A small-molecule ligand and the protein it binds are described below.
Small molecule (SMILES): CC(=O)N[C@@H]1[C@@H](O)[C@H](O)[C@@H](CO)O[C@H]1O

Sequence of chain 1.A:
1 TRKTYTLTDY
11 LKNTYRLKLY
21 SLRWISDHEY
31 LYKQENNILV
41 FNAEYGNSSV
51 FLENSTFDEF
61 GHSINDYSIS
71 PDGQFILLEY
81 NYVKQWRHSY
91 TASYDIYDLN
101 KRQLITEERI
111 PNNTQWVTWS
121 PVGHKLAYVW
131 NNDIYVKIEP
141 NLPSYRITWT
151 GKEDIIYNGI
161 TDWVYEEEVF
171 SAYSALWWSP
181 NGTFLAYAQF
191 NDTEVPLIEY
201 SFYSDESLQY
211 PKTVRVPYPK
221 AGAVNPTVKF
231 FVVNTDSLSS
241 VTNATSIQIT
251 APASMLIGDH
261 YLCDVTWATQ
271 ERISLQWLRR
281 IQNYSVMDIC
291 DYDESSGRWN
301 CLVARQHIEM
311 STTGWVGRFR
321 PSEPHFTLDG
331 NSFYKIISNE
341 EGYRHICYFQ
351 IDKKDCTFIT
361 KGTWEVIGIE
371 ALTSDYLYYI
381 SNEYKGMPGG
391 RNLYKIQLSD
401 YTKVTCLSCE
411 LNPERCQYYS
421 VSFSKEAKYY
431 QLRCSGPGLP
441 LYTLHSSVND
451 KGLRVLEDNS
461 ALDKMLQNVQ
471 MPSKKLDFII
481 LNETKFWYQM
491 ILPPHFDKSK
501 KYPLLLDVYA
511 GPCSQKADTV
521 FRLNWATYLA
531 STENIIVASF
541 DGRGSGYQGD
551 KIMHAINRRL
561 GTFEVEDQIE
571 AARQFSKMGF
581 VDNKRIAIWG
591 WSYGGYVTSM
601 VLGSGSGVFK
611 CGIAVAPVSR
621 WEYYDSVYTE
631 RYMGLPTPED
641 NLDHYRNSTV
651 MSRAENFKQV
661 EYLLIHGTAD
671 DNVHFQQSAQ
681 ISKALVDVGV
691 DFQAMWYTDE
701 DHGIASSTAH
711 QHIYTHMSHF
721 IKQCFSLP

Binding-site contacts:
Ligand atom C3 contacts residue GLU35 of chain 1.A at 3.5 Å.
Ligand atom N2 contacts residue GLU35 of chain 1.A at 3.6 Å.
Ligand atom C5 contacts residue GLU35 of chain 1.A at 3.8 Å.
Ligand atom O7 contacts residue ASN54 of chain 1.A at 4.4 Å.
Ligand atom C2 contacts residue GLU35 of chain 1.A at 3.6 Å.
Ligand atom C1 contacts residue GLU35 of chain 1.A at 3.2 Å.
Ligand atom O5 contacts residue GLU35 of chain 1.A at 3.9 Å.
Ligand atom C3 contacts residue ASN37 of chain 1.A at 4.3 Å.
Ligand atom C4 contacts residue ASN54 of chain 1.A at 4.2 Å.
Ligand atom C4 contacts residue GLU35 of chain 1.A at 4.1 Å.
Ligand atom O5 contacts residue ASN54 of chain 1.A at 2.4 Å (h-bond).
Ligand atom C7 contacts residue ASN37 of chain 1.A at 3.5 Å.
Ligand atom C1 contacts residue ASN54 of chain 1.A at 1.4 Å.
Ligand atom N2 contacts residue ASN37 of chain 1.A at 2.9 Å (h-bond).
Ligand atom O6 contacts residue ASN36 of chain 1.A at 2.6 Å (h-bond).
Ligand atom C7 contacts residue ASN54 of chain 1.A at 3.5 Å.
Ligand atom O5 contacts residue ASN36 of chain 1.A at 3.9 Å.
Ligand atom C5 contacts residue ASN36 of chain 1.A at 3.4 Å.
Ligand atom O3 contacts residue GLU35 of chain 1.A at 4.4 Å.
Ligand atom C8 contacts residue GLU53 of chain 1.A at 4.4 Å.
Ligand atom C3 contacts residue ASN54 of chain 1.A at 3.8 Å.
Ligand atom C8 contacts residue ASN54 of chain 1.A at 3.8 Å.
Ligand atom N2 contacts residue ASN54 of chain 1.A at 2.9 Å (h-bond).
Ligand atom C2 contacts residue ASN37 of chain 1.A at 3.9 Å.
Ligand atom C8 contacts residue ASN37 of chain 1.A at 3.2 Å.
Ligand atom C1 contacts residue ASN36 of chain 1.A at 4.1 Å.
Ligand atom C5 contacts residue ASN54 of chain 1.A at 3.7 Å.
Ligand atom C2 contacts residue ASN54 of chain 1.A at 2.5 Å.
Ligand atom C6 contacts residue ASN36 of chain 1.A at 3.5 Å.
Ligand atom C1 contacts residue ASN37 of chain 1.A at 4.2 Å.